The protein below binds the small molecule below.
Small molecule (SMILES): CC(=O)N[C@H]1[C@H](O[C@H]2[C@H](O)[C@@H](NC(C)=O)CO[C@@H]2CO)O[C@H](CO)[C@@H](O)[C@@H]1O

Sequence of chain 1.J:
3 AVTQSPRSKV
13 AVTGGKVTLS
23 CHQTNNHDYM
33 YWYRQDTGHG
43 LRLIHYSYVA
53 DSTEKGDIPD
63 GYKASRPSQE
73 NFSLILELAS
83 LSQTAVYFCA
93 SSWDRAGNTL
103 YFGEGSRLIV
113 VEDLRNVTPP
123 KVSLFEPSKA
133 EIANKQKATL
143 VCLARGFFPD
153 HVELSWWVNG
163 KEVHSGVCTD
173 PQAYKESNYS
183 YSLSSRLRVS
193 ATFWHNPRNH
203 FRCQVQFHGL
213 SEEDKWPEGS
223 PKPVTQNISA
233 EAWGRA

Binding-site contacts:
Ligand atom C8 contacts residue GLN208 of chain 1.J at 3.5 Å.
Ligand atom C4 contacts residue ASN229 of chain 1.J at 4.4 Å.
Ligand atom C8 contacts residue ASN229 of chain 1.J at 4.5 Å.
Ligand atom C3 contacts residue ASN229 of chain 1.J at 3.9 Å.
Ligand atom C6 contacts residue TRP159 of chain 1.J at 4.4 Å (hydrophobic).
Ligand atom C8 contacts residue GLN228 of chain 1.J at 4.1 Å.
Ligand atom O6 contacts residue TRP159 of chain 1.J at 3.6 Å.
Ligand atom C8 contacts residue GLU164 of chain 1.J at 3.9 Å.
Ligand atom C1 contacts residue ASN229 of chain 1.J at 1.5 Å.
Ligand atom C7 contacts residue ASN229 of chain 1.J at 3.4 Å.
Ligand atom C2 contacts residue ASN229 of chain 1.J at 2.5 Å.
Ligand atom C8 contacts residue THR227 of chain 1.J at 3.4 Å.
Ligand atom O5 contacts residue ASN229 of chain 1.J at 2.4 Å (h-bond).
Ligand atom C7 contacts residue GLN208 of chain 1.J at 3.7 Å.
Ligand atom C1 contacts residue GLN208 of chain 1.J at 4.2 Å.
Ligand atom O6 contacts residue GLN206 of chain 1.J at 4.5 Å.
Ligand atom N2 contacts residue ASN229 of chain 1.J at 3.0 Å (h-bond).
Ligand atom C2 contacts residue GLN208 of chain 1.J at 3.9 Å.
Ligand atom C5 contacts residue ASN229 of chain 1.J at 3.7 Å.
Ligand atom O7 contacts residue ASN229 of chain 1.J at 3.5 Å (h-bond).
Ligand atom C3 contacts residue GLN208 of chain 1.J at 4.1 Å.
Ligand atom N2 contacts residue GLN208 of chain 1.J at 2.9 Å (h-bond).